Sequence of chain 41.E:
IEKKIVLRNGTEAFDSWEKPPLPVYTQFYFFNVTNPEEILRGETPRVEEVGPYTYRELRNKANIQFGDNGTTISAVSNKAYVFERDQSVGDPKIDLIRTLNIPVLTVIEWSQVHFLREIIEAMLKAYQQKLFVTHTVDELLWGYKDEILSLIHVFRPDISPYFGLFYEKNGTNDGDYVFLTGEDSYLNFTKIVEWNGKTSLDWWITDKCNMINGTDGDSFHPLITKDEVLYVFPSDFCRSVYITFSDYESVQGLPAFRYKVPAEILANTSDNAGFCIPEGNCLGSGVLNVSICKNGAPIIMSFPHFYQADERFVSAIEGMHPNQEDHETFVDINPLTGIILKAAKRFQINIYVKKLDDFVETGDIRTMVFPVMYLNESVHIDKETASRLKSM

The small molecule below binds the protein below.
Small molecule (SMILES): CC(=O)N[C@@H]1[C@@H](O)[C@H](O)[C@@H](CO)O[C@H]1O

Binding-site contacts:
Ligand atom C4 contacts residue ASN200 of chain 41.E at 3.8 Å.
Ligand atom C6 contacts residue ASN200 of chain 41.E at 3.3 Å.
Ligand atom C1 contacts residue LEU192 of chain 41.E at 3.9 Å (hydrophobic).
Ligand atom C7 contacts residue ASN200 of chain 41.E at 3.6 Å.
Ligand atom O6 contacts residue ASN200 of chain 41.E at 3.0 Å (h-bond).
Ligand atom O7 contacts residue LYS203 of chain 41.E at 4.0 Å.
Ligand atom N2 contacts residue LEU192 of chain 41.E at 3.5 Å.
Ligand atom N2 contacts residue ASN200 of chain 41.E at 3.3 Å (h-bond).
Ligand atom C8 contacts residue LEU192 of chain 41.E at 3.7 Å (hydrophobic).
Ligand atom C6 contacts residue LEU199 of chain 41.E at 4.1 Å (hydrophobic).
Ligand atom O7 contacts residue ASN200 of chain 41.E at 3.3 Å (h-bond).
Ligand atom C2 contacts residue ASN200 of chain 41.E at 2.5 Å.
Ligand atom C5 contacts residue SER197 of chain 41.E at 4.2 Å.
Ligand atom C5 contacts residue ASN200 of chain 41.E at 3.3 Å.
Ligand atom C8 contacts residue VAL205 of chain 41.E at 3.7 Å (hydrophobic).
Ligand atom C2 contacts residue LEU192 of chain 41.E at 4.3 Å (hydrophobic).
Ligand atom C7 contacts residue LEU192 of chain 41.E at 3.8 Å (hydrophobic).
Ligand atom C6 contacts residue SER197 of chain 41.E at 4.3 Å.
Ligand atom C1 contacts residue ASN200 of chain 41.E at 1.4 Å.
Ligand atom C3 contacts residue ASN200 of chain 41.E at 3.7 Å.
Ligand atom O5 contacts residue SER197 of chain 41.E at 4.0 Å.
Ligand atom O5 contacts residue ASN200 of chain 41.E at 2.5 Å (h-bond).